Sequence of chain 1.A:
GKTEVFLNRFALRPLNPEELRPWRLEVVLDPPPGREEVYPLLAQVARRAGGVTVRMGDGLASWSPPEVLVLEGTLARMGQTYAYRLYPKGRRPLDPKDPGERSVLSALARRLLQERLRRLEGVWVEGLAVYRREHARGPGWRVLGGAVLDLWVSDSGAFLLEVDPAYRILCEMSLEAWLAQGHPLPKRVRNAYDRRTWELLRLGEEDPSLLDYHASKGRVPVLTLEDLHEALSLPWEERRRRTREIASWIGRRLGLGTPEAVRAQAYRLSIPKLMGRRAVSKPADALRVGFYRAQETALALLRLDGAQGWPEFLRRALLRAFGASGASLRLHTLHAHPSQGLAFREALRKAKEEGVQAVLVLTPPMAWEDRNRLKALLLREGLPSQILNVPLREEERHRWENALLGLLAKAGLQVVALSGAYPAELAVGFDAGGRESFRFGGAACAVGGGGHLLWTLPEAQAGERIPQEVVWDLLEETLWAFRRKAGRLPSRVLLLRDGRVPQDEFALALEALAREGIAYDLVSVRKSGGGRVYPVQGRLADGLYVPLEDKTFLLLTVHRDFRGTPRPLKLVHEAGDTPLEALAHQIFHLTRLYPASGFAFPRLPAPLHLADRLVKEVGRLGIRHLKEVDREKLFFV

Binding-site contacts:
Ligand atom C6 contacts residue LYS329 of chain 1.A at 3.1 Å.
Ligand atom C2' contacts residue ARG444 of chain 1.A at 4.3 Å.
Ligand atom C6 contacts residue ASP332 of chain 1.A at 4.1 Å.
Ligand atom OP1 contacts residue ARG444 of chain 1.A at 4.0 Å.
Ligand atom C5 contacts residue LYS329 of chain 1.A at 3.3 Å.
Ligand atom O6 contacts residue ASP332 of chain 1.A at 3.4 Å (salt-bridge).
Ligand atom P contacts residue HIS445 of chain 1.A at 3.6 Å.
Ligand atom C2 contacts residue HIS445 of chain 1.A at 4.3 Å.
Ligand atom O2 contacts residue HIS445 of chain 1.A at 4.2 Å.
Ligand atom O2' contacts residue PHE647 of chain 1.A at 3.5 Å.
Ligand atom O6 contacts residue SER328 of chain 1.A at 3.5 Å (h-bond).
Ligand atom N1 contacts residue ASP332 of chain 1.A at 4.3 Å.
Ligand atom C2' contacts residue LEU267 of chain 1.A at 4.3 Å (hydrophobic).
Ligand atom OP1 contacts residue HIS271 of chain 1.A at 4.2 Å.
Ligand atom C4 contacts residue LYS329 of chain 1.A at 4.4 Å.
Ligand atom C8 contacts residue LYS329 of chain 1.A at 4.2 Å.
Ligand atom O6 contacts residue LYS329 of chain 1.A at 2.8 Å (salt-bridge).
Ligand atom C3' contacts residue ARG444 of chain 1.A at 3.3 Å.
Ligand atom C2' contacts residue HIS445 of chain 1.A at 3.8 Å.
Ligand atom C4' contacts residue ARG444 of chain 1.A at 4.5 Å.
Ligand atom C3' contacts residue HIS445 of chain 1.A at 4.2 Å.
Ligand atom OP2 contacts residue HIS445 of chain 1.A at 4.2 Å.
Ligand atom OP1 contacts residue HIS445 of chain 1.A at 2.2 Å (h-bond).
Ligand atom N7 contacts residue LYS329 of chain 1.A at 3.2 Å (salt-bridge).
Ligand atom OP2 contacts residue PHE647 of chain 1.A at 3.8 Å.
Ligand atom OP2 contacts residue LYS329 of chain 1.A at 3.8 Å.
Ligand atom N1 contacts residue LYS329 of chain 1.A at 4.2 Å.
Ligand atom O2' contacts residue ALA278 of chain 1.A at 4.3 Å.
Ligand atom N3 contacts residue HIS445 of chain 1.A at 4.4 Å.
Ligand atom O2' contacts residue LEU267 of chain 1.A at 3.0 Å.
Ligand atom O3' contacts residue HIS445 of chain 1.A at 4.4 Å.
Ligand atom O2 contacts residue PHE647 of chain 1.A at 4.1 Å.
Ligand atom C2' contacts residue PHE647 of chain 1.A at 4.5 Å (hydrophobic).
Ligand atom O3' contacts residue ARG444 of chain 1.A at 2.5 Å (salt-bridge).

This small molecule binds to this protein.
Small molecule (SMILES): Nc1ccn([C@@H]2O[C@H](CO[P](=O)(O)O[C@H]3[C@@H](O)[C@H](n4cnc5c(N)ncnc54)O[C@@H]3COP(=O)=O)[C@@H](O[P](=O)(O)OC[C@H]3O[C@@H](n4ccc(=O)[nH]c4=O)[C@H](O)[C@@H]3O[P](=O)(O)OC[C@H]3O[C@@H](n4cnc5c(N)ncnc54)[C@H](O)[C@@H]3O[P](=O)(O)OC[C@H]3O[C@@H](n4ccc(N)nc4=O)[C@H](O)[C@@H]3O[P](=O)(O)OC[C@H]3O[C@@H](n4ccc(N)nc4=O)[C@H](O)[C@@H]3O[P](=O)(O)OC[C@H]3O[C@@H](n4ccc(=O)[nH]c4=O)[C@H](O)[C@@H]3O[P](=O)(O)OC[C@H]3O[C@@H](n4ccc(N)nc4=O)[C@H](O)[C@@H]3O[P](=O)(O)OC[C@H]3O[C@@H](n4cnc5c(=O)nc(N)[nH]c54)[C@H](O)[C@@H]3O)[C@H]2O)c(=O)n1